Sequence of chain 1.C:
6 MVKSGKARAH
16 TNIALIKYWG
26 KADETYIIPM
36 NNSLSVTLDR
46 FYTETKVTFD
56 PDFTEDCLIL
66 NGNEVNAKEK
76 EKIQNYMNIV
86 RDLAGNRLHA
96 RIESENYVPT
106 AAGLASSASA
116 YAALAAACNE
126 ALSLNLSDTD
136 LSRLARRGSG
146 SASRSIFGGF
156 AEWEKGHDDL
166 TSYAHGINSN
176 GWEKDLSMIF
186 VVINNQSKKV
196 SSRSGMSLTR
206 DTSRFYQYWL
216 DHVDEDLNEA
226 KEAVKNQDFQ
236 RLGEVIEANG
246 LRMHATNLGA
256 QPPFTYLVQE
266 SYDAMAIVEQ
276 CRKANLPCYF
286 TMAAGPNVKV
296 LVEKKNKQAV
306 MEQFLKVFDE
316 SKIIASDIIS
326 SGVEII

Binding-site contacts:
Ligand atom N7 contacts residue ASN101 of chain 1.C at 3.0 Å (h-bond).
Ligand atom C5 contacts residue ALA115 of chain 1.C at 3.2 Å (hydrophobic).
Ligand atom O3' contacts residue GLU74 of chain 1.C at 3.0 Å (salt-bridge).
Ligand atom O2' contacts residue GLU74 of chain 1.C at 2.4 Å (salt-bridge).
Ligand atom O1B contacts residue ALA110 of chain 1.C at 3.3 Å.
Ligand atom O1A contacts residue SER197 of chain 1.C at 3.4 Å.
Ligand atom C8 contacts residue THR105 of chain 1.C at 3.4 Å.
Ligand atom O2B contacts residue LYS193 of chain 1.C at 3.0 Å (salt-bridge).
Ligand atom O3B contacts residue SER111 of chain 1.C at 3.2 Å (h-bond).
Ligand atom PB contacts residue SER112 of chain 1.C at 3.5 Å.
Ligand atom S1G contacts residue SER197 of chain 1.C at 3.0 Å (h-bond).
Ligand atom O1B contacts residue SER112 of chain 1.C at 2.9 Å (h-bond).
Ligand atom O3A contacts residue SER112 of chain 1.C at 3.1 Å.
Ligand atom C4 contacts residue ALA115 of chain 1.C at 3.6 Å (hydrophobic).
Ligand atom PB contacts residue SER111 of chain 1.C at 3.4 Å.
Ligand atom C8 contacts residue SER111 of chain 1.C at 3.6 Å.
Ligand atom O2G contacts residue DP61 of chain 1.O at 3.4 Å (h-bond).
Ligand atom O2' contacts residue LYS77 of chain 1.C at 3.6 Å.
Ligand atom C2' contacts residue GLU74 of chain 1.C at 3.4 Å.
Ligand atom N6 contacts residue ASN101 of chain 1.C at 2.7 Å (h-bond).
Ligand atom O3G contacts residue SER197 of chain 1.C at 3.2 Å (h-bond).
Ligand atom O2G contacts residue SER112 of chain 1.C at 3.2 Å (h-bond).
Ligand atom O3B contacts residue SER112 of chain 1.C at 3.5 Å (h-bond).
Ligand atom O3B contacts residue ALA110 of chain 1.C at 2.7 Å.
Ligand atom N1 contacts residue SER99 of chain 1.C at 3.6 Å (h-bond).
Ligand atom PG contacts residue DP61 of chain 1.O at 3.6 Å.
Ligand atom O2B contacts residue GLY108 of chain 1.C at 3.5 Å (h-bond).
Ligand atom PG contacts residue SER112 of chain 1.C at 3.4 Å.
Ligand atom O1B contacts residue SER111 of chain 1.C at 2.2 Å (h-bond).
Ligand atom O2A contacts residue SER197 of chain 1.C at 3.2 Å (h-bond).
Ligand atom N6 contacts residue SER99 of chain 1.C at 3.0 Å (h-bond).
Ligand atom O3G contacts residue SER112 of chain 1.C at 2.8 Å (h-bond).
Ligand atom S1G contacts residue LYS193 of chain 1.C at 3.5 Å (salt-bridge).
Ligand atom PG contacts residue ALA110 of chain 1.C at 3.6 Å.
Ligand atom O2G contacts residue SER146 of chain 1.C at 3.2 Å (h-bond).
Ligand atom O3G contacts residue DP61 of chain 1.O at 2.5 Å (h-bond).
Ligand atom C6 contacts residue ALA115 of chain 1.C at 3.3 Å (hydrophobic).
Ligand atom O2A contacts residue LYS193 of chain 1.C at 2.3 Å (salt-bridge).
Ligand atom N6 contacts residue LEU65 of chain 1.C at 3.3 Å.
Ligand atom N7 contacts residue THR105 of chain 1.C at 3.5 Å (h-bond).

A small-molecule ligand and the protein it binds are described below.
Small molecule (SMILES): Nc1ncnc2c1ncn2[C@@H]1O[C@H](COP(=O)(O)OP(=O)(O)OP(O)(O)=S)[C@@H](O)[C@H]1O